Binding-site contacts:
Ligand atom O4P contacts residue THR183 of chain 1.A at 3.8 Å.
Ligand atom P contacts residue SER234 of chain 1.A at 3.6 Å.
Ligand atom O1P contacts residue PHE212 of chain 1.A at 3.4 Å (h-bond).
Ligand atom O3P contacts residue GLY213 of chain 1.A at 3.8 Å.
Ligand atom C1 contacts residue LEU100 of chain 1.A at 3.8 Å (hydrophobic).
Ligand atom O2 contacts residue THR183 of chain 1.A at 3.7 Å.
Ligand atom O2 contacts residue ILE64 of chain 1.A at 3.1 Å.
Ligand atom O1P contacts residue THR183 of chain 1.A at 4.0 Å.
Ligand atom C3 contacts residue TYR175 of chain 1.A at 3.2 Å (hydrophobic).
Ligand atom O4P contacts residue SER234 of chain 1.A at 2.6 Å (h-bond).
Ligand atom C3 contacts residue ILE231 of chain 1.A at 4.0 Å (hydrophobic).
Ligand atom C1 contacts residue TYR175 of chain 1.A at 3.0 Å (hydrophobic).
Ligand atom C2 contacts residue GLY233 of chain 1.A at 4.1 Å.
Ligand atom C2 contacts residue PHE22 of chain 1.A at 4.1 Å (hydrophobic).
Ligand atom P contacts residue THR183 of chain 1.A at 4.1 Å.
Ligand atom O2P contacts residue ARG186 of chain 1.A at 3.7 Å.
Ligand atom O1 contacts residue TYR175 of chain 1.A at 2.8 Å (h-bond).
Ligand atom O2P contacts residue GLY184 of chain 1.A at 2.9 Å (h-bond).
Ligand atom O3P contacts residue GLY233 of chain 1.A at 3.0 Å (h-bond).
Ligand atom O3P contacts residue SER234 of chain 1.A at 3.4 Å (h-bond).
Ligand atom O4P contacts residue ILE64 of chain 1.A at 3.3 Å.
Ligand atom C2 contacts residue TYR175 of chain 1.A at 3.7 Å (hydrophobic).
Ligand atom O4P contacts residue GLY233 of chain 1.A at 3.6 Å.
Ligand atom P contacts residue GLY233 of chain 1.A at 4.0 Å.
Ligand atom O4P contacts residue GLY184 of chain 1.A at 3.9 Å.
Ligand atom O2P contacts residue SER234 of chain 1.A at 3.9 Å.
Ligand atom O2P contacts residue THR183 of chain 1.A at 3.8 Å.
Ligand atom C3 contacts residue PHE212 of chain 1.A at 3.8 Å (hydrophobic).
Ligand atom O1 contacts residue ILE231 of chain 1.A at 3.3 Å.
Ligand atom O1 contacts residue GLU49 of chain 1.A at 2.5 Å (salt-bridge).
Ligand atom P contacts residue GLY184 of chain 1.A at 3.9 Å.
Ligand atom O2P contacts residue PHE212 of chain 1.A at 3.4 Å.
Ligand atom C1 contacts residue GLU49 of chain 1.A at 3.7 Å.
Ligand atom P contacts residue PHE212 of chain 1.A at 3.9 Å.
Ligand atom P contacts residue GLY213 of chain 1.A at 3.8 Å.
Ligand atom C3 contacts residue GLY233 of chain 1.A at 4.0 Å.
Ligand atom O1P contacts residue TYR175 of chain 1.A at 4.0 Å.
Ligand atom O3P contacts residue VAL232 of chain 1.A at 4.0 Å.
Ligand atom O1 contacts residue LEU100 of chain 1.A at 3.8 Å.
Ligand atom O2P contacts residue GLY213 of chain 1.A at 2.8 Å (h-bond).

Sequence of chain 1.A:
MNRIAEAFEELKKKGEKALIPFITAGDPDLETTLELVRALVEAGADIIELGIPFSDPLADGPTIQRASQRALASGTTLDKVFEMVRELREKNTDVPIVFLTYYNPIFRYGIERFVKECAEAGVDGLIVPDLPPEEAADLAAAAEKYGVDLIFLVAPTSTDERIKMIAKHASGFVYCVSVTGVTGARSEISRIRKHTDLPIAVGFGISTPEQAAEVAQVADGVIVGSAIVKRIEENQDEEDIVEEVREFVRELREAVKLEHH

A protein and the small-molecule ligand that binds it are described below.
Small molecule (SMILES): O=P(O)(O)OC[C@H](O)CO